Binding-site contacts:
Ligand atom C3 contacts residue ASN1121 of chain 1.B at 3.8 Å.
Ligand atom C4 contacts residue ASN1121 of chain 1.B at 4.2 Å.
Ligand atom C7 contacts residue ASN1121 of chain 1.B at 3.5 Å.
Ligand atom C5 contacts residue ASN1121 of chain 1.B at 3.7 Å.
Ligand atom O7 contacts residue ASN1121 of chain 1.B at 3.7 Å.
Ligand atom C1 contacts residue ASN1121 of chain 1.B at 1.4 Å.
Ligand atom C2 contacts residue ASN1121 of chain 1.B at 2.4 Å.
Ligand atom C8 contacts residue ILE1119 of chain 1.B at 3.7 Å (hydrophobic).
Ligand atom O5 contacts residue ASN1121 of chain 1.B at 2.4 Å (h-bond).
Ligand atom N2 contacts residue ASN1121 of chain 1.B at 2.9 Å (h-bond).

This small molecule binds to this protein.
Small molecule (SMILES): CC(=O)N[C@H]1[C@H](O[C@H]2[C@H](O)[C@@H](NC(C)=O)CO[C@@H]2CO)O[C@H](CO)[C@@H](O)[C@@H]1O

Sequence of chain 1.B:
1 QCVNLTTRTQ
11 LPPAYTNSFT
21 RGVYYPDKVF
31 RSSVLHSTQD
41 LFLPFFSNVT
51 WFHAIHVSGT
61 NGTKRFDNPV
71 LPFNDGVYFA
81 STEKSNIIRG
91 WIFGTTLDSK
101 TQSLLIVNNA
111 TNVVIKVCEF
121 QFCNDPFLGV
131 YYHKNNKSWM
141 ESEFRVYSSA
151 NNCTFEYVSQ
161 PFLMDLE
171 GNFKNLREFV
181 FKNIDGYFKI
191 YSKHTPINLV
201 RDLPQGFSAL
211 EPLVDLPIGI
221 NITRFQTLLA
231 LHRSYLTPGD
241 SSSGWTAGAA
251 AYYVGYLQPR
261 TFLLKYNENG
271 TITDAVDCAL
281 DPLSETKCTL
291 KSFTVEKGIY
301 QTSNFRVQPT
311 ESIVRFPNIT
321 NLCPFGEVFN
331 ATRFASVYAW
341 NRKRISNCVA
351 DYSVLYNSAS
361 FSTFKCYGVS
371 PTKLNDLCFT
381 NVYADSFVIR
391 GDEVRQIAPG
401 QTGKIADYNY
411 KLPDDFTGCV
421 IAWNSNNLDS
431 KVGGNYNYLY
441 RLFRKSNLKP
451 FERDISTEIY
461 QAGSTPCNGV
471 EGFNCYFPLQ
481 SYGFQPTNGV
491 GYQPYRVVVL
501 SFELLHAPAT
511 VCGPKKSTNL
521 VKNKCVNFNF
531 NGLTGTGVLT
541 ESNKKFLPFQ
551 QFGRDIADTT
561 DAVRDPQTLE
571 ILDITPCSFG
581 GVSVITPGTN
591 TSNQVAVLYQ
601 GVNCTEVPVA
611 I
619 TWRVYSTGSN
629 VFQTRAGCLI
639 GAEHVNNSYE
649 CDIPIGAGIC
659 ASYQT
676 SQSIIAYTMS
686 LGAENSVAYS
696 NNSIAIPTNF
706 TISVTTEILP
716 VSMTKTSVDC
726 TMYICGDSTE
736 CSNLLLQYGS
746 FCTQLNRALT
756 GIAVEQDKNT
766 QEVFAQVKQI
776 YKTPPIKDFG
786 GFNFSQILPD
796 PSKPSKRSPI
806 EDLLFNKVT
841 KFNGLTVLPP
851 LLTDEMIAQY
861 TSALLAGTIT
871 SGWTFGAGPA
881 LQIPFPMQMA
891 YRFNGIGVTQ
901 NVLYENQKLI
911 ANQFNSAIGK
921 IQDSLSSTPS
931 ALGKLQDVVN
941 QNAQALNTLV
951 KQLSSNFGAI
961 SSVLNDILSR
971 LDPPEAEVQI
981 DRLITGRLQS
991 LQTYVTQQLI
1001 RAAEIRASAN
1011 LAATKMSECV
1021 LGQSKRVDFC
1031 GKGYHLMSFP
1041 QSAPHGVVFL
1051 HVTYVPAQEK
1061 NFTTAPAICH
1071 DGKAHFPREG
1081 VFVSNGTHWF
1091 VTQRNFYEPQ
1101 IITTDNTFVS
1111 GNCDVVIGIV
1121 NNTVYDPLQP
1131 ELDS